Sequence of chain 35.C:
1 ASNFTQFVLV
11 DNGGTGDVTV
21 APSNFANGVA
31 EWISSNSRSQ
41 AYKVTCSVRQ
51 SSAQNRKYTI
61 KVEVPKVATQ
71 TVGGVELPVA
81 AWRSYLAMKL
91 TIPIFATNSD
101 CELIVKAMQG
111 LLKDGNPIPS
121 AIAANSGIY

A small-molecule ligand and the protein it binds are described below.
Small molecule (SMILES): Nc1ccn([C@@H]2O[C@H](CO[P](=O)(O)O[C@H]3[C@@H](O)[C@H](n4cnc5c(N)ncnc54)O[C@@H]3CO[P](=O)(O)O[C@H]3[C@@H](O)[C@H](n4cnc5c(=O)nc(N)[nH]c54)O[C@@H]3CO[P](=O)(O)O[C@H]3[C@@H](O)[C@H](n4cnc5c(N)ncnc54)O[C@@H]3CO[P](=O)(O)O[C@H]3[C@@H](O)[C@H](n4cnc5c(N)ncnc54)O[C@@H]3CO[P](=O)(O)O[C@H]3[C@@H](O)[C@H](n4ccc(=O)[nH]c4=O)O[C@@H]3CO[P](=O)(O)O[C@H]3[C@@H](O)[C@H](n4ccc(N)nc4=O)O[C@@H]3CO[P](=O)(O)O[C@H]3[C@@H](O)[C@H](n4ccc(=O)[nH]c4=O)O[C@@H]3CO[P](=O)(O)O[C@H]3[C@@H](O)[C@H](n4cnc5c(=O)nc(N)[nH]c54)O[C@@H]3CO)[C@@H](O)[C@H]2O)c(=O)n1

Binding-site contacts:
Ligand atom N1 contacts residue SER47 of chain 35.C at 2.7 Å (h-bond).
Ligand atom O4' contacts residue LYS61 of chain 35.C at 3.7 Å.
Ligand atom C6 contacts residue THR59 of chain 35.C at 3.5 Å.
Ligand atom O5' contacts residue ARG49 of chain 49.C at 3.6 Å (salt-bridge).
Ligand atom O3' contacts residue ARG49 of chain 49.C at 3.6 Å (salt-bridge).
Ligand atom OP2 contacts residue LYS57 of chain 49.C at 3.5 Å (salt-bridge).
Ligand atom N6 contacts residue CYS46 of chain 35.C at 3.6 Å (h-bond).
Ligand atom O5' contacts residue LYS89 of chain 49.C at 3.2 Å (salt-bridge).
Ligand atom C5 contacts residue THR45 of chain 35.C at 3.4 Å.
Ligand atom P contacts residue ARG49 of chain 49.C at 3.7 Å.
Ligand atom C6 contacts residue THR45 of chain 35.C at 3.4 Å.
Ligand atom OP2 contacts residue THR91 of chain 49.C at 3.7 Å.
Ligand atom OP1 contacts residue LYS89 of chain 49.C at 3.5 Å (salt-bridge).
Ligand atom C2 contacts residue SER47 of chain 35.C at 3.2 Å.
Ligand atom OP1 contacts residue ASN55 of chain 49.C at 3.2 Å.
Ligand atom OP2 contacts residue SER51 of chain 49.C at 3.3 Å (h-bond).
Ligand atom OP2 contacts residue LYS43 of chain 35.C at 2.7 Å (salt-bridge).
Ligand atom OP2 contacts residue LYS89 of chain 49.C at 3.5 Å (salt-bridge).
Ligand atom N1 contacts residue THR59 of chain 35.C at 3.4 Å.
Ligand atom OP1 contacts residue LYS57 of chain 49.C at 2.9 Å.
Ligand atom O5' contacts residue LYS57 of chain 49.C at 2.8 Å (salt-bridge).
Ligand atom O3' contacts residue SER51 of chain 49.C at 3.3 Å (h-bond).
Ligand atom OP1 contacts residue ARG49 of chain 49.C at 2.6 Å (salt-bridge).
Ligand atom N9 contacts residue LYS61 of chain 35.C at 3.8 Å.
Ligand atom N7 contacts residue LYS61 of chain 35.C at 3.4 Å.
Ligand atom C4' contacts residue ARG49 of chain 49.C at 3.6 Å.
Ligand atom C8 contacts residue LYS61 of chain 35.C at 3.6 Å.
Ligand atom N6 contacts residue THR59 of chain 35.C at 2.7 Å (h-bond).
Ligand atom OP1 contacts residue SER52 of chain 49.C at 3.1 Å.
Ligand atom N6 contacts residue THR45 of chain 35.C at 2.8 Å (h-bond).
Ligand atom OP2 contacts residue TYR85 of chain 35.C at 2.6 Å (h-bond).
Ligand atom OP1 contacts residue SER51 of chain 49.C at 2.7 Å (h-bond).
Ligand atom OP2 contacts residue LYS57 of chain 49.C at 3.0 Å (salt-bridge).
Ligand atom P contacts residue LYS57 of chain 49.C at 3.1 Å.
Ligand atom N7 contacts residue THR45 of chain 35.C at 2.7 Å (h-bond).
Ligand atom P contacts residue SER51 of chain 49.C at 3.2 Å.
Ligand atom C5' contacts residue LYS57 of chain 49.C at 3.8 Å.
Ligand atom N7 contacts residue TYR85 of chain 35.C at 3.8 Å.
Ligand atom C5' contacts residue ARG49 of chain 49.C at 2.6 Å.
Ligand atom OP1 contacts residue ASN55 of chain 49.C at 3.0 Å (h-bond).

Sequence of chain 49.C:
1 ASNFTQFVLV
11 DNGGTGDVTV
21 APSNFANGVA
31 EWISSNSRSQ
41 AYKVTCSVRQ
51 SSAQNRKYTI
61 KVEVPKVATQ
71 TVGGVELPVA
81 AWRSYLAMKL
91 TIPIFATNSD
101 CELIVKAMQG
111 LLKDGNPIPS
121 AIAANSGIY